Sequence of chain 2.A:
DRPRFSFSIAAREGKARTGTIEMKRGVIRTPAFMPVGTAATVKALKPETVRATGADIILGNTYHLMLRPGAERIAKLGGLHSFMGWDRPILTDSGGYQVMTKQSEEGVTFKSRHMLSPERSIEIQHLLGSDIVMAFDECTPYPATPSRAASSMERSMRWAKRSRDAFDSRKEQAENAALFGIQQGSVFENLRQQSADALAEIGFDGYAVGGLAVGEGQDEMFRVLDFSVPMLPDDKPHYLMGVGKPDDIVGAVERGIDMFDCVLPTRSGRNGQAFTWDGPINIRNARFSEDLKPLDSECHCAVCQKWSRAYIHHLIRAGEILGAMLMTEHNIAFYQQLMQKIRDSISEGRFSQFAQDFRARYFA

Binding-site contacts:
Ligand atom O6 contacts residue MET251 of chain 2.A at 3.3 Å.
Ligand atom C4 contacts residue TYR97 of chain 2.A at 3.5 Å (hydrophobic).
Ligand atom N1 contacts residue GLN98 of chain 2.A at 3.7 Å.
Ligand atom C5 contacts residue MET251 of chain 2.A at 3.6 Å (hydrophobic).
Ligand atom N9 contacts residue GLY220 of chain 2.A at 3.5 Å.
Ligand atom O6 contacts residue ASP93 of chain 2.A at 4.0 Å.
Ligand atom N8 contacts residue GLN194 of chain 2.A at 3.0 Å (h-bond).
Ligand atom N8 contacts residue ILE192 of chain 2.A at 3.8 Å.
Ligand atom N8 contacts residue GLY221 of chain 2.A at 4.0 Å.
Ligand atom N7 contacts residue ILE192 of chain 2.A at 4.1 Å.
Ligand atom C6 contacts residue TYR97 of chain 2.A at 3.7 Å (hydrophobic).
Ligand atom C6 contacts residue MET251 of chain 2.A at 3.4 Å (hydrophobic).
Ligand atom O6 contacts residue GLN98 of chain 2.A at 2.9 Å (h-bond).
Ligand atom N3 contacts residue TYR97 of chain 2.A at 3.6 Å.
Ligand atom N1 contacts residue TYR97 of chain 2.A at 3.9 Å.
Ligand atom C5 contacts residue ASP147 of chain 2.A at 4.3 Å.
Ligand atom N9 contacts residue GLY221 of chain 2.A at 3.1 Å (h-bond).
Ligand atom C5 contacts residue TYR97 of chain 2.A at 3.4 Å (hydrophobic).
Ligand atom N8 contacts residue ASP147 of chain 2.A at 2.8 Å (salt-bridge).
Ligand atom C2 contacts residue TYR97 of chain 2.A at 3.8 Å (hydrophobic).
Ligand atom N7 contacts residue ASP147 of chain 2.A at 2.9 Å (salt-bridge).
Ligand atom C6 contacts residue GLN98 of chain 2.A at 3.6 Å.
Ligand atom N9 contacts residue GLN194 of chain 2.A at 3.6 Å.
Ligand atom N9 contacts residue ASP147 of chain 2.A at 4.0 Å.
Ligand atom N7 contacts residue MET251 of chain 2.A at 3.6 Å.
Ligand atom N1 contacts residue MET251 of chain 2.A at 4.0 Å.
Ligand atom O6 contacts residue TYR97 of chain 2.A at 3.9 Å.
Ligand atom N9 contacts residue MET251 of chain 2.A at 4.2 Å.
Ligand atom C4 contacts residue GLY221 of chain 2.A at 4.1 Å.
Ligand atom C4 contacts residue MET251 of chain 2.A at 4.0 Å (hydrophobic).
Ligand atom N8 contacts residue GLY220 of chain 2.A at 3.9 Å.
Ligand atom O2 contacts residue MET251 of chain 2.A at 3.9 Å.
Ligand atom N8 contacts residue MET251 of chain 2.A at 4.0 Å.
Ligand atom N3 contacts residue MET251 of chain 2.A at 3.7 Å.
Ligand atom N9 contacts residue TYR97 of chain 2.A at 3.3 Å.
Ligand atom N7 contacts residue TYR97 of chain 2.A at 3.4 Å.
Ligand atom N8 contacts residue TYR97 of chain 2.A at 3.3 Å.
Ligand atom N7 contacts residue GLN194 of chain 2.A at 4.2 Å.
Ligand atom C2 contacts residue MET251 of chain 2.A at 3.8 Å (hydrophobic).
Ligand atom O2 contacts residue GLY252 of chain 2.A at 3.6 Å.

This small molecule binds to this protein.
Small molecule (SMILES): O=c1[nH]c(=O)c2nn[nH]c2[nH]1